Sequence of chain 1.D:
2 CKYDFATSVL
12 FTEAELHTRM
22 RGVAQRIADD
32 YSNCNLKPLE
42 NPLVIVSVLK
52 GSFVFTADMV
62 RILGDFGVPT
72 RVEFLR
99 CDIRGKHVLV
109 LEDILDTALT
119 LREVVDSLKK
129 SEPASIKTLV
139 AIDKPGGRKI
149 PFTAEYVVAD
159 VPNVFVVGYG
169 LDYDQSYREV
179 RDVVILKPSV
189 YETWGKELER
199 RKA

Binding-site contacts:
Ligand atom O29 contacts residue ARG176 of chain 1.D at 3.1 Å (salt-bridge).
Ligand atom O03 contacts residue ALA116 of chain 1.D at 3.2 Å (h-bond).
Ligand atom O03 contacts residue THR115 of chain 1.D at 3.1 Å (h-bond).
Ligand atom C09 contacts residue ILE112 of chain 1.D at 3.6 Å (hydrophobic).
Ligand atom N17 contacts residue PHE163 of chain 1.D at 3.3 Å.
Ligand atom O21 contacts residue VAL164 of chain 1.D at 3.0 Å (h-bond).
Ligand atom N13 contacts residue LYS142 of chain 1.D at 2.9 Å (salt-bridge).
Ligand atom N19 contacts residue LEU169 of chain 1.D at 3.3 Å.
Ligand atom O04 contacts residue ALA116 of chain 1.D at 3.0 Å (h-bond).
Ligand atom O03 contacts residue ASP114 of chain 1.D at 2.7 Å (salt-bridge).
Ligand atom C16 contacts residue PHE163 of chain 1.D at 3.4 Å (hydrophobic).
Ligand atom C18 contacts residue VAL164 of chain 1.D at 3.0 Å (hydrophobic).
Ligand atom O21 contacts residue LYS142 of chain 1.D at 2.8 Å (salt-bridge).
Ligand atom C05 contacts residue GLU110 of chain 1.D at 3.5 Å.
Ligand atom O04 contacts residue THR115 of chain 1.D at 2.8 Å (h-bond).
Ligand atom C16 contacts residue ILE112 of chain 1.D at 3.6 Å (hydrophobic).
Ligand atom N17 contacts residue VAL164 of chain 1.D at 2.4 Å (h-bond).
Ligand atom O21 contacts residue VAL162 of chain 1.D at 3.2 Å (h-bond).
Ligand atom C16 contacts residue LYS142 of chain 1.D at 3.5 Å.
Ligand atom C18 contacts residue PHE163 of chain 1.D at 3.2 Å (hydrophobic).
Ligand atom O31 contacts residue ARG176 of chain 1.D at 2.9 Å (salt-bridge).
Ligand atom O04 contacts residue LEU117 of chain 1.D at 2.7 Å (h-bond).
Ligand atom C15 contacts residue ILE112 of chain 1.D at 3.4 Å (hydrophobic).
Ligand atom C16 contacts residue VAL164 of chain 1.D at 3.6 Å (hydrophobic).
Ligand atom O01 contacts residue GLU110 of chain 1.D at 2.9 Å (salt-bridge).
Ligand atom O30 contacts residue LYS51 of chain 1.D at 3.3 Å (salt-bridge).
Ligand atom O01 contacts residue LEU119 of chain 1.D at 3.5 Å (h-bond).
Ligand atom O29 contacts residue LYS51 of chain 1.D at 3.4 Å (salt-bridge).
Ligand atom C12 contacts residue ASP114 of chain 1.D at 3.4 Å.
Ligand atom N19 contacts residue VAL164 of chain 1.D at 2.9 Å (h-bond).
Ligand atom O29 contacts residue GLY52 of chain 1.D at 2.7 Å (h-bond).
Ligand atom P02 contacts residue ALA116 of chain 1.D at 3.5 Å.
Ligand atom O21 contacts residue PHE163 of chain 1.D at 3.4 Å.
Ligand atom C05 contacts residue THR118 of chain 1.D at 3.3 Å.
Ligand atom O04 contacts residue THR118 of chain 1.D at 2.8 Å (h-bond).
Ligand atom O30 contacts residue LEU50 of chain 1.D at 3.5 Å.
Ligand atom O01 contacts residue ALA116 of chain 1.D at 3.4 Å.
Ligand atom N13 contacts residue ILE112 of chain 1.D at 3.5 Å.
Ligand atom C15 contacts residue LYS142 of chain 1.D at 3.5 Å.
Ligand atom N19 contacts residue ASP170 of chain 1.D at 2.7 Å (salt-bridge).

A protein and the small-molecule ligand that binds it are described below.
Small molecule (SMILES): Nc1nc2c(ncn2[C@@H]2C[C@@H](COCCP(=O)(O)O)N(C(=O)CCP(=O)(O)O)C2)c(=O)[nH]1